The protein below binds the small molecule below.
Small molecule (SMILES): CC(=O)N[C@H]1[C@H](O[C@H]2[C@H](O[C@@H]3O[C@@H](C)[C@@H](O)[C@@H](O)[C@@H]3O)[C@@H](NC(C)=O)CO[C@@H]2CO[C@@H]2O[C@@H](C)[C@@H](O)[C@@H](O)[C@@H]2O)O[C@H](CO)[C@@H](O[C@@H]2O[C@H](CO[C@@H]3O[C@H](CO)[C@@H](O)[C@H](O)[C@@H]3O)[C@@H](O)[C@H](O[C@@H]3O[C@H](CO)[C@@H](O)[C@H](O)[C@@H]3O)[C@@H]2O)[C@@H]1O

Sequence of chain 1.B:
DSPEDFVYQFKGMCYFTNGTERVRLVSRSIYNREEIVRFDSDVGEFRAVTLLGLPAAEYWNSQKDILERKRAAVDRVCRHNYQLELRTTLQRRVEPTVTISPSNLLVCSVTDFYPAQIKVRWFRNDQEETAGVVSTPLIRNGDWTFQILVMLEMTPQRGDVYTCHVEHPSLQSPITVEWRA

Binding-site contacts:
Ligand atom O5 contacts residue GLU23 of chain 1.B at 3.2 Å (salt-bridge).
Ligand atom C3 contacts residue GLU23 of chain 1.B at 3.7 Å.
Ligand atom C4 contacts residue ASN20 of chain 1.B at 4.2 Å.
Ligand atom O3 contacts residue GLU23 of chain 1.B at 3.8 Å.
Ligand atom C4 contacts residue GLU23 of chain 1.B at 3.7 Å.
Ligand atom O7 contacts residue ASN20 of chain 1.B at 4.0 Å.
Ligand atom C2 contacts residue ASN20 of chain 1.B at 2.4 Å.
Ligand atom O5 contacts residue ASN20 of chain 1.B at 2.3 Å (h-bond).
Ligand atom N2 contacts residue ASN20 of chain 1.B at 2.9 Å (h-bond).
Ligand atom C3 contacts residue ASN20 of chain 1.B at 3.7 Å.
Ligand atom O7 contacts residue GLU23 of chain 1.B at 3.9 Å.
Ligand atom O6 contacts residue GLU23 of chain 1.B at 4.0 Å.
Ligand atom C1 contacts residue ASN20 of chain 1.B at 1.4 Å.
Ligand atom C7 contacts residue ASN20 of chain 1.B at 3.6 Å.
Ligand atom C1 contacts residue GLU23 of chain 1.B at 3.5 Å.
Ligand atom C4 contacts residue GLU23 of chain 1.B at 3.9 Å.
Ligand atom C5 contacts residue GLU23 of chain 1.B at 4.0 Å.
Ligand atom C7 contacts residue GLU23 of chain 1.B at 4.4 Å.
Ligand atom C4 contacts residue THR22 of chain 1.B at 4.5 Å.
Ligand atom N2 contacts residue GLU23 of chain 1.B at 4.3 Å.
Ligand atom C2 contacts residue GLU23 of chain 1.B at 3.3 Å.
Ligand atom C3 contacts residue GLU23 of chain 1.B at 4.0 Å.
Ligand atom C5 contacts residue ASN20 of chain 1.B at 3.6 Å.
Ligand atom O3 contacts residue GLU23 of chain 1.B at 4.4 Å.
Ligand atom C5 contacts residue GLU23 of chain 1.B at 4.2 Å.